Binding-site contacts:
Ligand atom O6 contacts residue ASN120 of chain 1.C at 3.4 Å (h-bond).
Ligand atom O1G contacts residue LYS20 of chain 1.C at 2.5 Å (salt-bridge).
Ligand atom O1B contacts residue VAL18 of chain 1.C at 3.3 Å (h-bond).
Ligand atom C5 contacts residue ASN120 of chain 1.C at 3.7 Å.
Ligand atom N7 contacts residue ALA22 of chain 1.C at 3.7 Å.
Ligand atom O2A contacts residue GLY19 of chain 1.C at 3.6 Å.
Ligand atom N2 contacts residue LEU124 of chain 1.C at 3.4 Å.
Ligand atom O6 contacts residue ASP123 of chain 1.C at 3.5 Å (salt-bridge).
Ligand atom N7 contacts residue ASN120 of chain 1.C at 3.1 Å (h-bond).
Ligand atom O2B contacts residue LYS20 of chain 1.C at 3.5 Å (salt-bridge).
Ligand atom PG contacts residue LYS20 of chain 1.C at 3.6 Å.
Ligand atom O3A contacts residue GLY19 of chain 1.C at 3.2 Å (h-bond).
Ligand atom O2B contacts residue MG1 of chain 1.Z at 2.2 Å.
Ligand atom N1 contacts residue ASP123 of chain 1.C at 2.8 Å (salt-bridge).
Ligand atom PG contacts residue MG1 of chain 1.Z at 3.4 Å.
Ligand atom O6 contacts residue ALA150 of chain 1.C at 2.7 Å (h-bond).
Ligand atom C5 contacts residue LYS121 of chain 1.C at 3.6 Å.
Ligand atom O1B contacts residue LYS20 of chain 1.C at 2.8 Å (salt-bridge).
Ligand atom O4' contacts residue LYS121 of chain 1.C at 3.0 Å (salt-bridge).
Ligand atom O6 contacts residue LYS121 of chain 1.C at 3.4 Å.
Ligand atom O3A contacts residue LYS20 of chain 1.C at 3.6 Å.
Ligand atom O1G contacts residue VAL16 of chain 1.C at 3.3 Å.
Ligand atom N2 contacts residue ASP123 of chain 1.C at 3.1 Å (salt-bridge).
Ligand atom C6 contacts residue ASP123 of chain 1.C at 3.6 Å.
Ligand atom O1B contacts residue GLY19 of chain 1.C at 3.0 Å (h-bond).
Ligand atom N3B contacts residue GLY17 of chain 1.C at 3.2 Å (h-bond).
Ligand atom O6 contacts residue LYS151 of chain 1.C at 3.4 Å (salt-bridge).
Ligand atom O1G contacts residue GLY17 of chain 1.C at 3.2 Å (h-bond).
Ligand atom C8 contacts residue ALA22 of chain 1.C at 3.6 Å (hydrophobic).
Ligand atom PB contacts residue LYS20 of chain 1.C at 3.5 Å.
Ligand atom O2G contacts residue MG1 of chain 1.Z at 2.2 Å.
Ligand atom PB contacts residue MG1 of chain 1.Z at 3.4 Å.
Ligand atom O2B contacts residue SER21 of chain 1.C at 3.1 Å (h-bond).
Ligand atom C6 contacts residue LYS121 of chain 1.C at 3.5 Å.
Ligand atom N3B contacts residue MG1 of chain 1.Z at 3.5 Å.
Ligand atom N7 contacts residue ALA150 of chain 1.C at 3.6 Å.
Ligand atom O2A contacts residue ALA22 of chain 1.C at 2.9 Å (h-bond).
Ligand atom O1B contacts residue GLY17 of chain 1.C at 3.6 Å (h-bond).
Ligand atom O6 contacts residue SER149 of chain 1.C at 3.4 Å.
Ligand atom O2A contacts residue SER21 of chain 1.C at 3.6 Å (h-bond).

Sequence of chain 1.C:
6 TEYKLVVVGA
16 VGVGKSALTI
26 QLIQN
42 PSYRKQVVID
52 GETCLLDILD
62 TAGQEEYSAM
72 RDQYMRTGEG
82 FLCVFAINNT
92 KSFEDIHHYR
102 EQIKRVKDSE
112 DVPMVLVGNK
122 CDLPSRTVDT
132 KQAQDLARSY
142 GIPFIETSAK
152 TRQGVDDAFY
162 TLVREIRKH

A small-molecule ligand and the protein it binds are described below.
Small molecule (SMILES): Nc1nc2c(ncn2[C@@H]2O[C@H](CO[P](=O)(O)O[P](=O)(O)NP(=O)(O)O)[C@@H](O)[C@H]2O)c(=O)[nH]1